A protein and the small-molecule ligand that binds it are described below.
Small molecule (SMILES): Cc1cc(CCCOc2c(C)cc(-c3noc(C(F)(F)F)n3)cc2C)on1

Sequence of chain 8.C:
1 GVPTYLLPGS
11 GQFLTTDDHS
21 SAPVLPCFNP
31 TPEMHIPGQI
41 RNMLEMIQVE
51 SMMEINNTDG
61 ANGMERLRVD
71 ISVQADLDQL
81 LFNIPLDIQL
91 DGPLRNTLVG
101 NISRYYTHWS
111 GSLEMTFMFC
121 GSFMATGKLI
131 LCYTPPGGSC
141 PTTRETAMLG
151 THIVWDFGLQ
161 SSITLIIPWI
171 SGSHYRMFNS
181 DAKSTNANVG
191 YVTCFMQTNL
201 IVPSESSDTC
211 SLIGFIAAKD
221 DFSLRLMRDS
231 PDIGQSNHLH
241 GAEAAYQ

Sequence of chain 8.A:
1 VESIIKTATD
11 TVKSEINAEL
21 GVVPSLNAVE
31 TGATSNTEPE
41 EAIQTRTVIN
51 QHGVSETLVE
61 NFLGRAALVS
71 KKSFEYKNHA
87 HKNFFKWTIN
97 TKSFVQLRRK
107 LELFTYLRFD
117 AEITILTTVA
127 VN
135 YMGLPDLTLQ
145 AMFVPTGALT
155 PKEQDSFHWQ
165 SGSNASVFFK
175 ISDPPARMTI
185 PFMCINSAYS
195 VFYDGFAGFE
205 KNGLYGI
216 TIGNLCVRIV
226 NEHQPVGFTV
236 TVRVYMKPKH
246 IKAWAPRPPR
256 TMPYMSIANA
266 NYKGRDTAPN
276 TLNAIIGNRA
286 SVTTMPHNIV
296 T

Binding-site contacts:
Ligand atom F2 contacts residue PHE147 of chain 8.A at 3.8 Å.
Ligand atom CM6 contacts residue ILE95 of chain 8.A at 3.9 Å (hydrophobic).
Ligand atom C6B contacts residue ILE95 of chain 8.A at 4.0 Å (hydrophobic).
Ligand atom C4 contacts residue TYR193 of chain 8.A at 3.9 Å (hydrophobic).
Ligand atom O1A contacts residue LEU220 of chain 8.A at 3.4 Å.
Ligand atom O1B contacts residue ILE119 of chain 8.A at 3.9 Å.
Ligand atom CM2 contacts residue ILE184 of chain 8.A at 3.8 Å (hydrophobic).
Ligand atom F3 contacts residue VAL24 of chain 8.C at 3.3 Å.
Ligand atom C3A contacts residue LEU220 of chain 8.A at 4.0 Å (hydrophobic).
Ligand atom C2A contacts residue LEU220 of chain 8.A at 3.8 Å (hydrophobic).
Ligand atom F2 contacts residue ALA169 of chain 8.A at 3.6 Å.
Ligand atom F2 contacts residue ALA145 of chain 8.A at 2.8 Å.
Ligand atom C2B contacts residue ILE95 of chain 8.A at 3.8 Å (hydrophobic).
Ligand atom CM6 contacts residue TRP93 of chain 8.A at 3.7 Å (hydrophobic).
Ligand atom N1A contacts residue LEU220 of chain 8.A at 3.3 Å.
Ligand atom C2B contacts residue ILE184 of chain 8.A at 3.8 Å (hydrophobic).
Ligand atom N3A contacts residue PHE147 of chain 8.A at 3.9 Å.
Ligand atom CM2 contacts residue ILE95 of chain 8.A at 4.0 Å (hydrophobic).
Ligand atom CM6 contacts residue ILE119 of chain 8.A at 4.0 Å (hydrophobic).
Ligand atom C1B contacts residue ILE95 of chain 8.A at 3.6 Å (hydrophobic).
Ligand atom C4 contacts residue ILE217 of chain 8.A at 4.0 Å (hydrophobic).
Ligand atom F1 contacts residue VAL171 of chain 8.A at 3.8 Å.
Ligand atom CM2 contacts residue PHE147 of chain 8.A at 3.8 Å (hydrophobic).
Ligand atom N3A contacts residue ILE184 of chain 8.A at 3.9 Å.
Ligand atom C5 contacts residue TYR193 of chain 8.A at 4.0 Å (hydrophobic).
Ligand atom F1 contacts residue MET182 of chain 8.A at 3.2 Å.
Ligand atom C6B contacts residue ILE119 of chain 8.A at 3.8 Å (hydrophobic).
Ligand atom N2 contacts residue PHE115 of chain 8.A at 3.7 Å.
Ligand atom C3B contacts residue ILE184 of chain 8.A at 3.5 Å (hydrophobic).
Ligand atom O1 contacts residue THR97 of chain 8.A at 3.8 Å.
Ligand atom CM2 contacts residue ILE217 of chain 8.A at 3.4 Å (hydrophobic).
Ligand atom N1A contacts residue ILE119 of chain 8.A at 3.8 Å.
Ligand atom C1C contacts residue TYR193 of chain 8.A at 3.9 Å (hydrophobic).
Ligand atom O1A contacts residue ILE121 of chain 8.A at 3.8 Å.
Ligand atom F3 contacts residue ALA169 of chain 8.A at 3.7 Å.
Ligand atom N2 contacts residue THR97 of chain 8.A at 3.8 Å.
Ligand atom F2 contacts residue VAL171 of chain 8.A at 3.9 Å.
Ligand atom F3 contacts residue PHE147 of chain 8.A at 3.5 Å.
Ligand atom C5B contacts residue ILE119 of chain 8.A at 3.9 Å (hydrophobic).
Ligand atom O1 contacts residue PHE115 of chain 8.A at 3.4 Å.

Sequence of chain 9.C:
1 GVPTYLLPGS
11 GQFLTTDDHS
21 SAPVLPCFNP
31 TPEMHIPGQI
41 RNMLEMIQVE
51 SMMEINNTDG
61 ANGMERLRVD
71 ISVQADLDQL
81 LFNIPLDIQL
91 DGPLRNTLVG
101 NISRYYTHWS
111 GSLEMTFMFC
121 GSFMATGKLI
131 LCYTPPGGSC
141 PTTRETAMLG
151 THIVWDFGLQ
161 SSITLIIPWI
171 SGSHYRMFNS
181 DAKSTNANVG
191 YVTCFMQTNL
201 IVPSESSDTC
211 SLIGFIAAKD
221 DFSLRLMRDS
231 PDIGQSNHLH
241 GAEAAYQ